A small-molecule ligand and the protein it binds are described below.
Small molecule (SMILES): CCOc1noc2cc(OCCC3CCN(c4ccc(C)nn4)CC3)ccc12

Sequence of chain 3.A:
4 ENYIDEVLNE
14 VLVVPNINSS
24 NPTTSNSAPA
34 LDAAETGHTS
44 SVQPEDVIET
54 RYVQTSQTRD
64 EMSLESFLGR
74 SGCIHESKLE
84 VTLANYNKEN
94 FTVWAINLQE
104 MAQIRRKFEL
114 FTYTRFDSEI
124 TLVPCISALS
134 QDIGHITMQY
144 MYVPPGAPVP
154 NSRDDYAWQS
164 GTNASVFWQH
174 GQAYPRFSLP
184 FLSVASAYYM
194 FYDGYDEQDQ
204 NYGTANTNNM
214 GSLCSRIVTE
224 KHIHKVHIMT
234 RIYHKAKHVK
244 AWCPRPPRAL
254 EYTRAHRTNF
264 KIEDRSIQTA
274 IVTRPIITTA

Binding-site contacts:
Ligand atom C22 contacts residue ILE99 of chain 3.A at 3.9 Å (hydrophobic).
Ligand atom O23 contacts residue LEU216 of chain 3.A at 3.7 Å.
Ligand atom C28 contacts residue MET144 of chain 3.A at 3.8 Å (hydrophobic).
Ligand atom C09 contacts residue LEU101 of chain 3.A at 3.8 Å (hydrophobic).
Ligand atom C17 contacts residue LEU182 of chain 3.A at 3.7 Å (hydrophobic).
Ligand atom C14 contacts residue HIS237 of chain 3.A at 3.5 Å.
Ligand atom C03 contacts residue ASN211 of chain 3.A at 3.1 Å.
Ligand atom C28 contacts residue TYR143 of chain 3.A at 3.4 Å (hydrophobic).
Ligand atom C21 contacts residue ILE123 of chain 3.A at 3.8 Å (hydrophobic).
Ligand atom C01 contacts residue THR207 of chain 3.A at 2.9 Å.
Ligand atom C05 contacts residue LEU101 of chain 3.A at 3.9 Å (hydrophobic).
Ligand atom C12 contacts residue ILE99 of chain 3.A at 3.7 Å (hydrophobic).
Ligand atom C19 contacts residue TYR145 of chain 3.A at 3.2 Å (hydrophobic).
Ligand atom C22 contacts residue ILE123 of chain 3.A at 3.6 Å (hydrophobic).
Ligand atom O26 contacts residue TYR145 of chain 3.A at 3.2 Å.
Ligand atom C14 contacts residue SER121 of chain 3.A at 3.5 Å.
Ligand atom C13 contacts residue MET213 of chain 3.A at 3.4 Å (hydrophobic).
Ligand atom C18 contacts residue ILE99 of chain 3.A at 3.8 Å (hydrophobic).
Ligand atom C19 contacts residue LEU182 of chain 3.A at 3.6 Å (hydrophobic).
Ligand atom C18 contacts residue TYR145 of chain 3.A at 3.8 Å (hydrophobic).
Ligand atom C17 contacts residue ILE99 of chain 3.A at 3.8 Å (hydrophobic).
Ligand atom C28 contacts residue ALA167 of chain 3.A at 3.1 Å (hydrophobic).
Ligand atom C10 contacts residue TYR191 of chain 3.A at 3.7 Å (hydrophobic).
Ligand atom C15 contacts residue LEU182 of chain 3.A at 3.7 Å (hydrophobic).
Ligand atom O26 contacts residue PHE180 of chain 3.A at 3.7 Å.
Ligand atom N24 contacts residue LEU216 of chain 3.A at 3.5 Å.
Ligand atom O16 contacts residue ILE99 of chain 3.A at 3.6 Å.
Ligand atom C15 contacts residue ILE123 of chain 3.A at 3.6 Å (hydrophobic).
Ligand atom N07 contacts residue LEU101 of chain 3.A at 3.7 Å.
Ligand atom N08 contacts residue LEU101 of chain 3.A at 3.8 Å.
Ligand atom C25 contacts residue PHE180 of chain 3.A at 3.5 Å (hydrophobic).
Ligand atom N06 contacts residue LEU101 of chain 3.A at 3.2 Å.
Ligand atom C27 contacts residue PHE180 of chain 3.A at 3.2 Å (hydrophobic).
Ligand atom C01 contacts residue TYR192 of chain 3.A at 2.9 Å (hydrophobic).
Ligand atom C18 contacts residue LEU182 of chain 3.A at 3.2 Å (hydrophobic).
Ligand atom C28 contacts residue TYR145 of chain 3.A at 3.3 Å (hydrophobic).
Ligand atom C09 contacts residue TYR191 of chain 3.A at 3.6 Å (hydrophobic).
Ligand atom N24 contacts residue PHE180 of chain 3.A at 3.6 Å.
Ligand atom C04 contacts residue ASN211 of chain 3.A at 3.4 Å.
Ligand atom C04 contacts residue MET213 of chain 3.A at 3.9 Å (hydrophobic).